Binding-site contacts:
Ligand atom C3B contacts residue TRP203 of chain 29.A at 3.2 Å (hydrophobic).
Ligand atom C4B contacts residue ASN228 of chain 29.A at 4.0 Å.
Ligand atom C3C contacts residue PHE135 of chain 29.A at 3.8 Å (hydrophobic).
Ligand atom C5B contacts residue ASP112 of chain 29.A at 3.9 Å.
Ligand atom C5C contacts residue ILE111 of chain 29.A at 3.7 Å (hydrophobic).
Ligand atom C5B contacts residue ILE111 of chain 29.A at 4.0 Å (hydrophobic).
Ligand atom C2C contacts residue VAL192 of chain 29.A at 3.7 Å (hydrophobic).
Ligand atom C4B contacts residue TRP203 of chain 29.A at 3.6 Å (hydrophobic).
Ligand atom C6B contacts residue ILE113 of chain 29.A at 4.0 Å (hydrophobic).
Ligand atom C2B contacts residue TYR201 of chain 29.A at 3.4 Å (hydrophobic).
Ligand atom C3 contacts residue PHE155 of chain 29.A at 4.0 Å (hydrophobic).
Ligand atom O1 contacts residue PHE233 of chain 29.A at 3.1 Å.
Ligand atom C4A contacts residue THR114 of chain 29.A at 3.6 Å.
Ligand atom C5B contacts residue ILE113 of chain 29.A at 3.5 Å (hydrophobic).
Ligand atom C2A contacts residue TRP203 of chain 29.A at 3.6 Å (hydrophobic).
Ligand atom N3A contacts residue ILE113 of chain 29.A at 3.7 Å.
Ligand atom C5C contacts residue PHE135 of chain 29.A at 3.5 Å (hydrophobic).
Ligand atom C2B contacts residue TRP203 of chain 29.A at 4.1 Å (hydrophobic).
Ligand atom O1 contacts residue PHE155 of chain 29.A at 3.5 Å.
Ligand atom C31 contacts residue ILE24 of chain 29.C at 3.6 Å (hydrophobic).
Ligand atom C7C contacts residue MET230 of chain 29.A at 4.1 Å (hydrophobic).
Ligand atom C3B contacts residue ASN228 of chain 29.A at 4.0 Å.
Ligand atom C4C contacts residue PHE135 of chain 29.A at 3.7 Å (hydrophobic).
Ligand atom C31 contacts residue PRO177 of chain 29.A at 3.9 Å (hydrophobic).
Ligand atom O1A contacts residue ASN228 of chain 29.A at 3.7 Å.
Ligand atom C4 contacts residue ILE24 of chain 29.C at 4.0 Å (hydrophobic).
Ligand atom C5 contacts residue PHE155 of chain 29.A at 3.9 Å (hydrophobic).
Ligand atom C5 contacts residue PHE233 of chain 29.A at 3.9 Å (hydrophobic).
Ligand atom C5A contacts residue ASN228 of chain 29.A at 4.0 Å.
Ligand atom O1A contacts residue TRP203 of chain 29.A at 3.3 Å.
Ligand atom N3A contacts residue ASP112 of chain 29.A at 2.8 Å (salt-bridge).
Ligand atom C4 contacts residue VAL190 of chain 29.A at 3.8 Å (hydrophobic).
Ligand atom C4A contacts residue ASP112 of chain 29.A at 3.0 Å.
Ligand atom C4C contacts residue VAL192 of chain 29.A at 3.5 Å (hydrophobic).
Ligand atom O1B contacts residue TYR201 of chain 29.A at 3.4 Å.
Ligand atom O1B contacts residue MET230 of chain 29.A at 4.0 Å.
Ligand atom N2 contacts residue PHE155 of chain 29.A at 3.6 Å.
Ligand atom N2 contacts residue PHE233 of chain 29.A at 3.8 Å.
Ligand atom C6C contacts residue TYR201 of chain 29.A at 4.0 Å (hydrophobic).
Ligand atom C31 contacts residue VAL179 of chain 29.A at 3.5 Å (hydrophobic).

Sequence of chain 29.C:
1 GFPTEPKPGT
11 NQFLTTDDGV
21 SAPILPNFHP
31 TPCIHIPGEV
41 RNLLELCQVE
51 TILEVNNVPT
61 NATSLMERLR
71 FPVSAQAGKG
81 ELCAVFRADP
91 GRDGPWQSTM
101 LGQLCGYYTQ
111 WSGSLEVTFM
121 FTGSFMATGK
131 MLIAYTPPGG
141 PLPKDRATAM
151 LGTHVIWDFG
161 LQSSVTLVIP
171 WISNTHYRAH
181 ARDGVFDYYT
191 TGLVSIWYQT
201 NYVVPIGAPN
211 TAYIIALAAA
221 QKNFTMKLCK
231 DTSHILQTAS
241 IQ

The protein below binds the small molecule below.
Small molecule (SMILES): Cc1cc(CCCCCCCOc2ccc(C3=NCCO3)cc2)on1

Sequence of chain 30.C:
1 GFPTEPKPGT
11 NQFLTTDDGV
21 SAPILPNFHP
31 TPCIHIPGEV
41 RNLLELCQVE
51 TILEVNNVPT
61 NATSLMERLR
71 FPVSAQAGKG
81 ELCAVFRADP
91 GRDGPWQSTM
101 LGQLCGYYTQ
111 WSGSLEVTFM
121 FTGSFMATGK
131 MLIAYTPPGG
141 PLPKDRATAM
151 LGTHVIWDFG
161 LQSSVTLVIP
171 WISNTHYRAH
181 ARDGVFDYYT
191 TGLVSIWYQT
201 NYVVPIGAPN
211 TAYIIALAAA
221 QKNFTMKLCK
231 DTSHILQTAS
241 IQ

Sequence of chain 29.A:
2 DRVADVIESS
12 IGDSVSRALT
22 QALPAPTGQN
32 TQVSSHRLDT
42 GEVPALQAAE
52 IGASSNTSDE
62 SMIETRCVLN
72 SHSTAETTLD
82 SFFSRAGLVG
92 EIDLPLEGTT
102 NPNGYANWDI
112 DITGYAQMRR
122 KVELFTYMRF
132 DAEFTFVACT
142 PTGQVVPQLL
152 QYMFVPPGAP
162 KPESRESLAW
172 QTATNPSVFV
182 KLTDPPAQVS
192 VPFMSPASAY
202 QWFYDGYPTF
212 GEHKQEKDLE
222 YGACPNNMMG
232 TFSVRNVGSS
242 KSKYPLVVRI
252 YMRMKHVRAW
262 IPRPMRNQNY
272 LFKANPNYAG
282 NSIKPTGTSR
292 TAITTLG